This protein binds this small molecule.
Small molecule (SMILES): CC(=O)N[C@@H]1[C@@H](O)[C@H](O)[C@@H](CO)O[C@H]1O

Binding-site contacts:
Ligand atom C8 contacts residue LEU236 of chain 1.D at 3.7 Å (hydrophobic).
Ligand atom C3 contacts residue ASN253 of chain 1.D at 3.7 Å.
Ligand atom C1 contacts residue THR255 of chain 1.D at 3.2 Å.
Ligand atom O6 contacts residue THR255 of chain 1.D at 4.2 Å.
Ligand atom O7 contacts residue ASN253 of chain 1.D at 2.5 Å (h-bond).
Ligand atom O7 contacts residue MET240 of chain 1.D at 3.8 Å.
Ligand atom C5 contacts residue ASN253 of chain 1.D at 3.7 Å.
Ligand atom O5 contacts residue THR255 of chain 1.D at 3.1 Å (h-bond).
Ligand atom C5 contacts residue THR255 of chain 1.D at 3.6 Å.
Ligand atom C8 contacts residue MET240 of chain 1.D at 3.3 Å (hydrophobic).
Ligand atom C7 contacts residue ASN253 of chain 1.D at 2.9 Å.
Ligand atom C8 contacts residue THR239 of chain 1.D at 4.3 Å.
Ligand atom C7 contacts residue MET240 of chain 1.D at 4.2 Å (hydrophobic).
Ligand atom C6 contacts residue THR255 of chain 1.D at 3.9 Å.
Ligand atom C1 contacts residue ASN253 of chain 1.D at 1.4 Å.
Ligand atom O5 contacts residue ASN253 of chain 1.D at 2.4 Å (h-bond).
Ligand atom C8 contacts residue ASN253 of chain 1.D at 4.2 Å.
Ligand atom C2 contacts residue ASN253 of chain 1.D at 2.4 Å.
Ligand atom C4 contacts residue ASN253 of chain 1.D at 4.2 Å.
Ligand atom N2 contacts residue ASN253 of chain 1.D at 2.8 Å (h-bond).

Sequence of chain 1.D:
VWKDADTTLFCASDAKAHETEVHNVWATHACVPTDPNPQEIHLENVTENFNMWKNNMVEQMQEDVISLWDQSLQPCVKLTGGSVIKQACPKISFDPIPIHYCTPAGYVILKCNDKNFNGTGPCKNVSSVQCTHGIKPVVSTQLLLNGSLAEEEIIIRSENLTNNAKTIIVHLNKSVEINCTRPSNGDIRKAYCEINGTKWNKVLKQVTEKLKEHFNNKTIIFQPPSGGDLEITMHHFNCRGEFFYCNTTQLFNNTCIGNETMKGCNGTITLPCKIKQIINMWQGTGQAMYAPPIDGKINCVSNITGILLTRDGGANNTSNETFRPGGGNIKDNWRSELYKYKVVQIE